Sequence of chain 1.B:
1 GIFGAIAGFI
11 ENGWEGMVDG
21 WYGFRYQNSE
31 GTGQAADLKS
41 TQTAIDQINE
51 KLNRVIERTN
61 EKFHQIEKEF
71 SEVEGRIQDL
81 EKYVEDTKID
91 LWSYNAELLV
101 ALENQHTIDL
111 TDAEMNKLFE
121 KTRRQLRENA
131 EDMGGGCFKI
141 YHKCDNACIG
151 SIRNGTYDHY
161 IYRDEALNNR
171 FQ

Binding-site contacts:
Ligand atom O6 contacts residue GLY150 of chain 1.B at 4.0 Å.
Ligand atom C6 contacts residue ALA147 of chain 1.B at 4.1 Å (hydrophobic).
Ligand atom N2 contacts residue THR156 of chain 1.B at 4.3 Å.
Ligand atom O6 contacts residue SER151 of chain 1.B at 4.0 Å.
Ligand atom C2 contacts residue ASN154 of chain 1.B at 2.4 Å.
Ligand atom O6 contacts residue ALA147 of chain 1.B at 3.4 Å (h-bond).
Ligand atom C4 contacts residue ASN154 of chain 1.B at 4.2 Å.
Ligand atom C1 contacts residue ASN154 of chain 1.B at 1.4 Å.
Ligand atom O7 contacts residue ASN154 of chain 1.B at 4.3 Å.
Ligand atom O5 contacts residue ASN154 of chain 1.B at 2.4 Å (h-bond).
Ligand atom O5 contacts residue GLY150 of chain 1.B at 4.4 Å.
Ligand atom C7 contacts residue ASN154 of chain 1.B at 3.7 Å.
Ligand atom C1 contacts residue THR156 of chain 1.B at 3.6 Å.
Ligand atom O5 contacts residue THR156 of chain 1.B at 4.0 Å.
Ligand atom C5 contacts residue ASN154 of chain 1.B at 3.7 Å.
Ligand atom N2 contacts residue ASN154 of chain 1.B at 2.8 Å (h-bond).
Ligand atom C3 contacts residue ASN154 of chain 1.B at 3.8 Å.
Ligand atom O5 contacts residue GLY150 of chain 1.B at 3.8 Å.
Ligand atom C6 contacts residue ARG153 of chain 1.B at 3.4 Å.
Ligand atom C5 contacts residue THR156 of chain 1.B at 4.3 Å.
Ligand atom C1 contacts residue ALA147 of chain 1.B at 4.4 Å (hydrophobic).
Ligand atom O5 contacts residue SER151 of chain 1.B at 4.4 Å.

This small molecule binds to this protein.
Small molecule (SMILES): CC(=O)N[C@H]1CO[C@H](CO[C@H]2O[C@@H](C)[C@@H](O)[C@@H](O)[C@@H]2O)[C@@H](O)[C@@H]1O